Sequence of chain 2.B:
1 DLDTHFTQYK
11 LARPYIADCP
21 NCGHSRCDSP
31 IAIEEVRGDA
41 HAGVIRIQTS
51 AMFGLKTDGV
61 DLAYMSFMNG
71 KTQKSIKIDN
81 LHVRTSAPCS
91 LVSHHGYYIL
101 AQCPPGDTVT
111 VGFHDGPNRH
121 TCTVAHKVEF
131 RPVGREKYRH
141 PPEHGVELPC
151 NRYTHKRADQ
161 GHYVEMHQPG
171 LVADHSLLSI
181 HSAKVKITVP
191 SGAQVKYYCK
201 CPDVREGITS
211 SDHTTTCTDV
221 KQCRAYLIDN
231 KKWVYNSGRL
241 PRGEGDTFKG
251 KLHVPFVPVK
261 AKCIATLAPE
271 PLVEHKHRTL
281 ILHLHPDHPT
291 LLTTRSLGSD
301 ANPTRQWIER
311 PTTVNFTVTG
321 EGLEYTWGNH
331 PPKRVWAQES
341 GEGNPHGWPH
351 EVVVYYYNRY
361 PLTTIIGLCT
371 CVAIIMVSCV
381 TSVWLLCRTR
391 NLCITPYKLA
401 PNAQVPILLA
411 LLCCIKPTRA

A small-molecule ligand and the protein it binds are described below.
Small molecule (SMILES): CC(=O)N[C@@H]1[C@@H](O)[C@H](O)[C@@H](CO)O[C@H]1O

Binding-site contacts:
Ligand atom C3 contacts residue ASN315 of chain 2.B at 3.8 Å.
Ligand atom O5 contacts residue ASN315 of chain 2.B at 2.4 Å (h-bond).
Ligand atom O7 contacts residue ASN315 of chain 2.B at 4.2 Å.
Ligand atom C6 contacts residue THR313 of chain 2.B at 4.5 Å.
Ligand atom C7 contacts residue ASN315 of chain 2.B at 3.3 Å.
Ligand atom O5 contacts residue THR313 of chain 2.B at 4.3 Å.
Ligand atom C1 contacts residue VAL314 of chain 2.B at 4.4 Å (hydrophobic).
Ligand atom C6 contacts residue ASN315 of chain 2.B at 4.5 Å.
Ligand atom C8 contacts residue ASN315 of chain 2.B at 3.5 Å.
Ligand atom C4 contacts residue ASN315 of chain 2.B at 4.3 Å.
Ligand atom C5 contacts residue ASN315 of chain 2.B at 3.7 Å.
Ligand atom O5 contacts residue VAL314 of chain 2.B at 3.8 Å.
Ligand atom C2 contacts residue ASN315 of chain 2.B at 2.5 Å.
Ligand atom C1 contacts residue ASN315 of chain 2.B at 1.4 Å.
Ligand atom N2 contacts residue ASN315 of chain 2.B at 2.8 Å (h-bond).
Ligand atom C8 contacts residue ILE281 of chain 2.B at 4.5 Å (hydrophobic).